Sequence of chain 2.A:
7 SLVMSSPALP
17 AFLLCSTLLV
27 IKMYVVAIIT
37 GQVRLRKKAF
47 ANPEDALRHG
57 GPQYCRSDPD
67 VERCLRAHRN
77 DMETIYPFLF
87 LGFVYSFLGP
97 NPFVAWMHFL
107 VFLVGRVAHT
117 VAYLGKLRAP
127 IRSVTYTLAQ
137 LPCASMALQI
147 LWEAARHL

Binding-site contacts:
Ligand atom O5 contacts residue LEU144 of chain 2.A at 4.0 Å.
Ligand atom C6 contacts residue TRP148 of chain 2.A at 3.9 Å (hydrophobic).
Ligand atom C6' contacts residue LEU137 of chain 2.A at 4.1 Å (hydrophobic).
Ligand atom C2' contacts residue LEU137 of chain 2.A at 4.5 Å (hydrophobic).
Ligand atom O2 contacts residue PGE1 of chain 2.F at 3.7 Å.
Ligand atom O2 contacts residue HIS104 of chain 2.A at 4.5 Å.
Ligand atom O2 contacts residue SER141 of chain 2.A at 2.6 Å (h-bond).
Ligand atom C1 contacts residue SER141 of chain 2.A at 4.0 Å.
Ligand atom O6 contacts residue LEU144 of chain 2.A at 3.8 Å.
Ligand atom C2' contacts residue ALA140 of chain 2.A at 4.3 Å (hydrophobic).
Ligand atom C1' contacts residue LEU144 of chain 2.A at 4.5 Å (hydrophobic).
Ligand atom O1 contacts residue SER141 of chain 2.A at 3.4 Å.
Ligand atom O1 contacts residue PGE1 of chain 2.F at 4.0 Å.
Ligand atom C3 contacts residue GLN145 of chain 2.A at 4.2 Å.
Ligand atom O6 contacts residue TRP148 of chain 2.A at 2.8 Å (h-bond).
Ligand atom C2' contacts residue LEU144 of chain 2.A at 4.4 Å (hydrophobic).
Ligand atom O3 contacts residue GLN145 of chain 2.A at 3.3 Å.
Ligand atom C5' contacts residue ALA140 of chain 2.A at 4.0 Å (hydrophobic).
Ligand atom C2' contacts residue PGE1 of chain 2.F at 4.1 Å.
Ligand atom C1' contacts residue PGE1 of chain 2.F at 3.8 Å.
Ligand atom C2' contacts residue SER141 of chain 2.A at 3.9 Å.
Ligand atom C2 contacts residue SER141 of chain 2.A at 3.3 Å.
Ligand atom C4' contacts residue LEU137 of chain 2.A at 4.2 Å (hydrophobic).
Ligand atom C2 contacts residue GLN145 of chain 2.A at 3.9 Å.
Ligand atom O1 contacts residue LEU144 of chain 2.A at 4.3 Å.
Ligand atom O2 contacts residue GLN145 of chain 2.A at 3.6 Å (h-bond).
Ligand atom C4 contacts residue TRP148 of chain 2.A at 4.5 Å (hydrophobic).
Ligand atom C1' contacts residue SER141 of chain 2.A at 4.2 Å.
Ligand atom C4' contacts residue ALA140 of chain 2.A at 3.8 Å (hydrophobic).

A small-molecule ligand and the protein it binds are described below.
Small molecule (SMILES): CCCCCCO[C@@H]1O[C@H](CO)[C@@H](O)[C@H](O)[C@H]1O